Sequence of chain 1.E:
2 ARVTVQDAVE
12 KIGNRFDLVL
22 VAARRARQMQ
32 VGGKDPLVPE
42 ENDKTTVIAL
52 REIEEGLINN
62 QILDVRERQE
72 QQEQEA

A small-molecule ligand and the protein it binds are described below.
Small molecule (SMILES): Nc1nc2c(ncn2[C@@H]2O[C@H](CO[P](=O)(O)OP(=O)(O)O)[C@@H](O[P](=O)(O)OP(=O)(O)O)[C@H]2O)c(=O)[nH]1

Sequence of chain 1.D:
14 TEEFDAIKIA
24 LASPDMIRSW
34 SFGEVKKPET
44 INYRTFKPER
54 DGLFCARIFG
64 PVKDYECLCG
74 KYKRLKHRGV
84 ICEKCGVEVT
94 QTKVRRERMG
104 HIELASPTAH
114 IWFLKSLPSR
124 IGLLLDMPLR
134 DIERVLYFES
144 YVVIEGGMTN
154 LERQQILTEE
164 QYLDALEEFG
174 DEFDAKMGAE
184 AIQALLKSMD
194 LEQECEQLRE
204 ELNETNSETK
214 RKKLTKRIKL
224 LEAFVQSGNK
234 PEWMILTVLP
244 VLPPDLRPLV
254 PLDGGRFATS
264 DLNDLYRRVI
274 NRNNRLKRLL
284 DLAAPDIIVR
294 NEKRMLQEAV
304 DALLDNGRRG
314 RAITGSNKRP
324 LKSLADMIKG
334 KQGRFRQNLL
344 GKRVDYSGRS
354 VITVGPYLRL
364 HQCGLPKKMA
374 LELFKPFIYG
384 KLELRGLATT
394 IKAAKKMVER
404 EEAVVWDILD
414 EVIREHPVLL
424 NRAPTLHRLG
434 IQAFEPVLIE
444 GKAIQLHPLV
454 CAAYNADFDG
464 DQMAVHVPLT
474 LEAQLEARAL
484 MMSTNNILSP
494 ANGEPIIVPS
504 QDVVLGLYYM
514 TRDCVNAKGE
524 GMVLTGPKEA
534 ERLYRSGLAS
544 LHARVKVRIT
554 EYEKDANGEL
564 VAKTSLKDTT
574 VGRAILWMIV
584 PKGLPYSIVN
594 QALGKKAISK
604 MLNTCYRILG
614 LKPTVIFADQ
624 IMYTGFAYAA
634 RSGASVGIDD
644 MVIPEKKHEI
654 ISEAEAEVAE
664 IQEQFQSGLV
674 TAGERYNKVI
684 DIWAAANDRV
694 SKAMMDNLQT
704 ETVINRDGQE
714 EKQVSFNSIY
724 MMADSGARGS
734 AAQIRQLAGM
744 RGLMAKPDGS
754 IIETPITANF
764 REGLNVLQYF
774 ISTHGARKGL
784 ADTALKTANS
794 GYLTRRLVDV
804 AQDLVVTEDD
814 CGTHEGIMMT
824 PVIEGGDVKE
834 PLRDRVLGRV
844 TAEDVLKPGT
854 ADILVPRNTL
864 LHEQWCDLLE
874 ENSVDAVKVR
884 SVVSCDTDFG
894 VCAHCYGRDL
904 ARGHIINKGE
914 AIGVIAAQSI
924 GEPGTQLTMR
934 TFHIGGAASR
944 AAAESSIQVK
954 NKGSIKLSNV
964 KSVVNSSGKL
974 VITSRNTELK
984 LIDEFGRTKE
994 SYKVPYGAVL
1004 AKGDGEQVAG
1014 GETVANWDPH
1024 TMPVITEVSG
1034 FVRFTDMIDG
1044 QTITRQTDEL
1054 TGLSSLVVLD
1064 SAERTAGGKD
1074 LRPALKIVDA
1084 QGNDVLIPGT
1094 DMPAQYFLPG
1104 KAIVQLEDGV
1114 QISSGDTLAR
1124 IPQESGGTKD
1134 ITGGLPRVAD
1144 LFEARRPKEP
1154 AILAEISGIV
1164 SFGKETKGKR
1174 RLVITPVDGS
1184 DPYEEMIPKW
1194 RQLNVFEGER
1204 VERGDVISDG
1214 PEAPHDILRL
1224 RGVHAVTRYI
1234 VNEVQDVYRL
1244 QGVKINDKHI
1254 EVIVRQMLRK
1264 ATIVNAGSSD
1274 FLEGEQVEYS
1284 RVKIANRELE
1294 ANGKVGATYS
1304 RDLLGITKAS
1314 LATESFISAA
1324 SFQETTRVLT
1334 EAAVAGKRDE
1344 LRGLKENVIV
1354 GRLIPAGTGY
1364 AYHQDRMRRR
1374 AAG

Binding-site contacts:
Ligand atom O4' contacts residue VAL4 of chain 1.E at 4.1 Å.
Ligand atom PB contacts residue ARG3 of chain 1.E at 3.7 Å.
Ligand atom O3B contacts residue ARG3 of chain 1.E at 2.4 Å (salt-bridge).
Ligand atom N7 contacts residue ARG362 of chain 1.D at 3.7 Å.
Ligand atom N1 contacts residue ASP622 of chain 1.D at 2.6 Å (salt-bridge).
Ligand atom N1 contacts residue ILE619 of chain 1.D at 3.5 Å.
Ligand atom O6 contacts residue ARG362 of chain 1.D at 3.6 Å (salt-bridge).
Ligand atom PA contacts residue ARG3 of chain 1.E at 4.1 Å.
Ligand atom O3B contacts residue ARG417 of chain 1.D at 3.7 Å.
Ligand atom O4' contacts residue ARG362 of chain 1.D at 4.1 Å.
Ligand atom O2D contacts residue ALA2 of chain 1.E at 3.4 Å.
Ligand atom C6 contacts residue ILE619 of chain 1.D at 3.8 Å (hydrophobic).
Ligand atom O3C contacts residue VAL4 of chain 1.E at 4.1 Å.
Ligand atom C8 contacts residue ARG362 of chain 1.D at 4.0 Å.
Ligand atom O2C contacts residue VAL4 of chain 1.E at 3.1 Å.
Ligand atom O1B contacts residue ARG3 of chain 1.E at 4.1 Å.
Ligand atom O6 contacts residue GLN623 of chain 1.D at 3.6 Å.
Ligand atom PC contacts residue VAL4 of chain 1.E at 4.1 Å.
Ligand atom N2 contacts residue VAL618 of chain 1.D at 3.3 Å.
Ligand atom C2 contacts residue ASP622 of chain 1.D at 3.2 Å.
Ligand atom O6 contacts residue ASP622 of chain 1.D at 3.9 Å.
Ligand atom C4 contacts residue ILE619 of chain 1.D at 3.4 Å (hydrophobic).
Ligand atom N2 contacts residue ARG362 of chain 1.D at 3.7 Å.
Ligand atom O1D contacts residue ALA2 of chain 1.E at 2.7 Å (h-bond).
Ligand atom C6 contacts residue ARG362 of chain 1.D at 3.4 Å.
Ligand atom N2 contacts residue ASP622 of chain 1.D at 2.9 Å (salt-bridge).
Ligand atom N3 contacts residue ILE619 of chain 1.D at 3.2 Å.
Ligand atom N2 contacts residue HIS364 of chain 1.D at 3.5 Å.
Ligand atom C5 contacts residue ILE619 of chain 1.D at 3.7 Å (hydrophobic).
Ligand atom C2 contacts residue ILE619 of chain 1.D at 3.2 Å (hydrophobic).
Ligand atom N3 contacts residue ARG362 of chain 1.D at 3.5 Å.
Ligand atom O1A contacts residue ARG3 of chain 1.E at 2.9 Å (salt-bridge).
Ligand atom C6 contacts residue ASP622 of chain 1.D at 3.6 Å.
Ligand atom C4 contacts residue ARG362 of chain 1.D at 3.6 Å.
Ligand atom C5 contacts residue ARG362 of chain 1.D at 3.4 Å.
Ligand atom N1 contacts residue ARG362 of chain 1.D at 3.1 Å.
Ligand atom O1D contacts residue ARG3 of chain 1.E at 3.8 Å.
Ligand atom PD contacts residue ALA2 of chain 1.E at 3.8 Å.
Ligand atom C2 contacts residue ARG362 of chain 1.D at 3.3 Å.
Ligand atom N2 contacts residue ILE619 of chain 1.D at 3.8 Å.